Binding-site contacts:
Ligand atom C1 contacts residue HIS834 of chain 1.A at 3.9 Å.
Ligand atom C5 contacts residue HIS834 of chain 1.A at 4.4 Å.
Ligand atom C16 contacts residue GLY838 of chain 1.A at 3.9 Å.
Ligand atom C6 contacts residue LEU835 of chain 1.A at 4.4 Å (hydrophobic).
Ligand atom C9 contacts residue LEU812 of chain 1.A at 4.5 Å (hydrophobic).
Ligand atom C14 contacts residue GLY838 of chain 1.A at 4.2 Å.
Ligand atom C6 contacts residue TRP831 of chain 1.A at 4.4 Å (hydrophobic).
Ligand atom C12 contacts residue LEU812 of chain 1.A at 4.3 Å (hydrophobic).
Ligand atom C22 contacts residue ILE842 of chain 1.A at 4.5 Å (hydrophobic).
Ligand atom C27 contacts residue ILE841 of chain 1.A at 3.6 Å (hydrophobic).
Ligand atom C17 contacts residue GLY838 of chain 1.A at 3.9 Å.
Ligand atom C21 contacts residue ILE841 of chain 1.A at 3.2 Å (hydrophobic).
Ligand atom C24 contacts residue ILE842 of chain 1.A at 4.2 Å (hydrophobic).
Ligand atom C21 contacts residue GLY838 of chain 1.A at 4.0 Å.
Ligand atom C2 contacts residue HIS834 of chain 1.A at 3.4 Å.
Ligand atom C15 contacts residue GLY838 of chain 1.A at 4.1 Å.
Ligand atom C11 contacts residue LEU812 of chain 1.A at 4.0 Å (hydrophobic).
Ligand atom C1 contacts residue LEU812 of chain 1.A at 4.1 Å (hydrophobic).
Ligand atom C7 contacts residue LEU835 of chain 1.A at 4.2 Å (hydrophobic).

A small-molecule ligand and the protein it binds are described below.
Small molecule (SMILES): CC(C)CCC[C@@H](C)[C@H]1CC[C@H]2[C@@H]3CC=C4C[C@@H](O)CC[C@]4(C)[C@H]3CC[C@]12C

Sequence of chain 1.A:
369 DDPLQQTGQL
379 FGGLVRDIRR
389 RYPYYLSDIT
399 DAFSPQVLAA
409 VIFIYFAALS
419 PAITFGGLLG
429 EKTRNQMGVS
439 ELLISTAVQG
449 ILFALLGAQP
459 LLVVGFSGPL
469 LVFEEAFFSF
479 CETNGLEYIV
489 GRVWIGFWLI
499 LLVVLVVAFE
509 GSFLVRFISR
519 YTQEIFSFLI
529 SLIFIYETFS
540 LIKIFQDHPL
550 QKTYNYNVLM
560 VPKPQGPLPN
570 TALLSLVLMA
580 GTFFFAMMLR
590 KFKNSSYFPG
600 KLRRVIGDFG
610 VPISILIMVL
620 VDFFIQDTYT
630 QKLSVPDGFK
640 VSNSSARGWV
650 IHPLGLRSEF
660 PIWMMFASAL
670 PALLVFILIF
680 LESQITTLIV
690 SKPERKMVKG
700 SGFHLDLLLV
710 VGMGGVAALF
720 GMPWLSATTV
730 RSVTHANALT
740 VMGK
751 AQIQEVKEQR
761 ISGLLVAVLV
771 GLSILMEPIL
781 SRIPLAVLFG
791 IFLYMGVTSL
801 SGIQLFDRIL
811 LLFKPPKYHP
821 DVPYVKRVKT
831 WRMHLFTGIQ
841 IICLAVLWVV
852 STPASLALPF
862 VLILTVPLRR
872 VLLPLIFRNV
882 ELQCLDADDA